A small-molecule ligand and the protein it binds are described below.
Small molecule (SMILES): CC(=O)N[C@@H]1[C@@H](O)[C@H](O)[C@@H](CO)O[C@H]1O

Sequence of chain 3.D:
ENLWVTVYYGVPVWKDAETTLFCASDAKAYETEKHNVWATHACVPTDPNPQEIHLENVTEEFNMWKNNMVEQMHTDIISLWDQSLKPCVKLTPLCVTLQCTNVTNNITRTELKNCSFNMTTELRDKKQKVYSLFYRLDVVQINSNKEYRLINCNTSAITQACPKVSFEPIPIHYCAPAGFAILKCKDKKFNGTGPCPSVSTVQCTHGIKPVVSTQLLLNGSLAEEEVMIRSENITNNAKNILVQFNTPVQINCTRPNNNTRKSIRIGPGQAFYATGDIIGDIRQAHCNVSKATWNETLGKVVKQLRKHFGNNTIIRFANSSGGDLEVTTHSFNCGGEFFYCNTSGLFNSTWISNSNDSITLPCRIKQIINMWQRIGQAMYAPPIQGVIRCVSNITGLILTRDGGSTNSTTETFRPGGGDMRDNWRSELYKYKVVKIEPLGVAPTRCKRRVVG

Binding-site contacts:
Ligand atom O5 contacts residue ASN103 of chain 3.D at 2.4 Å (h-bond).
Ligand atom N2 contacts residue ASN103 of chain 3.D at 2.9 Å (h-bond).
Ligand atom C4 contacts residue ASN103 of chain 3.D at 4.3 Å.
Ligand atom O7 contacts residue ASN103 of chain 3.D at 3.0 Å (h-bond).
Ligand atom O5 contacts residue LYS117 of chain 3.D at 4.4 Å.
Ligand atom C2 contacts residue ASN103 of chain 3.D at 2.5 Å.
Ligand atom C1 contacts residue ASN103 of chain 3.D at 1.4 Å.
Ligand atom C5 contacts residue ASN103 of chain 3.D at 3.7 Å.
Ligand atom C3 contacts residue ASN103 of chain 3.D at 3.8 Å.
Ligand atom C7 contacts residue ASN103 of chain 3.D at 3.2 Å.